A small-molecule ligand and the protein it binds are described below.
Small molecule (SMILES): NCC(=O)O

Binding-site contacts:
Ligand atom OXT contacts residue PHE136 of chain 1.A at 4.2 Å.
Ligand atom N contacts residue TRP206 of chain 1.A at 4.2 Å.
Ligand atom CA contacts residue GLU180 of chain 1.A at 3.4 Å.
Ligand atom C contacts residue TYR66 of chain 1.A at 3.6 Å (hydrophobic).
Ligand atom OXT contacts residue ARG91 of chain 1.A at 2.8 Å (salt-bridge).
Ligand atom N contacts residue TYR66 of chain 1.A at 4.0 Å.
Ligand atom N contacts residue ASP84 of chain 1.A at 2.8 Å (salt-bridge).
Ligand atom CA contacts residue SER135 of chain 1.A at 4.3 Å.
Ligand atom O contacts residue GLY134 of chain 1.A at 4.1 Å.
Ligand atom OXT contacts residue TYR66 of chain 1.A at 3.5 Å.
Ligand atom O contacts residue SER135 of chain 1.A at 3.5 Å.
Ligand atom N contacts residue GLU180 of chain 1.A at 2.8 Å (salt-bridge).
Ligand atom OXT contacts residue GLU180 of chain 1.A at 4.2 Å.
Ligand atom N contacts residue ALA86 of chain 1.A at 4.4 Å.
Ligand atom O contacts residue PHE136 of chain 1.A at 2.9 Å (h-bond).
Ligand atom C contacts residue ASP84 of chain 1.A at 4.3 Å.
Ligand atom OXT contacts residue VAL85 of chain 1.A at 3.8 Å.
Ligand atom OXT contacts residue ALA86 of chain 1.A at 2.9 Å (h-bond).
Ligand atom C contacts residue SER135 of chain 1.A at 4.3 Å.
Ligand atom CA contacts residue ASP84 of chain 1.A at 3.9 Å.
Ligand atom O contacts residue TYR66 of chain 1.A at 3.6 Å.
Ligand atom CA contacts residue TYR183 of chain 1.A at 3.9 Å (hydrophobic).
Ligand atom C contacts residue GLU180 of chain 1.A at 4.0 Å.
Ligand atom C contacts residue PHE136 of chain 1.A at 4.0 Å (hydrophobic).
Ligand atom CA contacts residue TYR66 of chain 1.A at 3.6 Å (hydrophobic).
Ligand atom OXT contacts residue ASP84 of chain 1.A at 3.7 Å.
Ligand atom C contacts residue ARG91 of chain 1.A at 3.5 Å.
Ligand atom C contacts residue ALA86 of chain 1.A at 4.1 Å (hydrophobic).
Ligand atom O contacts residue ARG91 of chain 1.A at 2.9 Å (salt-bridge).
Ligand atom N contacts residue TYR183 of chain 1.A at 2.8 Å (h-bond).

Sequence of chain 1.A:
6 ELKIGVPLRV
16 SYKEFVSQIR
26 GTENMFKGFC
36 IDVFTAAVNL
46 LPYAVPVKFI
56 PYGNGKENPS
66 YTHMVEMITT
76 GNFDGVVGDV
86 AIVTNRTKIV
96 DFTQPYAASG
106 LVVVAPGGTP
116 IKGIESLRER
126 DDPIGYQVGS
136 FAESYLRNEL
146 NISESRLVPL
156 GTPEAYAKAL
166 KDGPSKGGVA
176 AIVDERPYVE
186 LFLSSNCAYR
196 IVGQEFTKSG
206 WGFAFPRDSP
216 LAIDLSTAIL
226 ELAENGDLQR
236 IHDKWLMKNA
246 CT